Binding-site contacts:
Ligand atom C7 contacts residue ASN497 of chain 1.A at 3.7 Å.
Ligand atom C4 contacts residue TYR498 of chain 1.A at 4.3 Å (hydrophobic).
Ligand atom O5 contacts residue ASN497 of chain 1.A at 2.2 Å (h-bond).
Ligand atom N2 contacts residue ASN497 of chain 1.A at 3.0 Å (h-bond).
Ligand atom C6 contacts residue THR499 of chain 1.A at 4.1 Å.
Ligand atom C5 contacts residue ASN497 of chain 1.A at 3.6 Å.
Ligand atom C1 contacts residue ASN497 of chain 1.A at 1.4 Å.
Ligand atom C5 contacts residue TYR498 of chain 1.A at 3.5 Å (hydrophobic).
Ligand atom C1 contacts residue TYR498 of chain 1.A at 4.5 Å (hydrophobic).
Ligand atom O5 contacts residue TYR498 of chain 1.A at 4.4 Å.
Ligand atom C2 contacts residue ASN497 of chain 1.A at 2.5 Å.
Ligand atom C3 contacts residue ASN497 of chain 1.A at 3.8 Å.
Ligand atom O4 contacts residue TYR498 of chain 1.A at 3.8 Å.
Ligand atom C4 contacts residue ASN497 of chain 1.A at 4.2 Å.
Ligand atom O5 contacts residue THR499 of chain 1.A at 4.1 Å.
Ligand atom C6 contacts residue TYR498 of chain 1.A at 3.9 Å (hydrophobic).
Ligand atom O7 contacts residue ASN497 of chain 1.A at 4.0 Å.

Sequence of chain 1.A:
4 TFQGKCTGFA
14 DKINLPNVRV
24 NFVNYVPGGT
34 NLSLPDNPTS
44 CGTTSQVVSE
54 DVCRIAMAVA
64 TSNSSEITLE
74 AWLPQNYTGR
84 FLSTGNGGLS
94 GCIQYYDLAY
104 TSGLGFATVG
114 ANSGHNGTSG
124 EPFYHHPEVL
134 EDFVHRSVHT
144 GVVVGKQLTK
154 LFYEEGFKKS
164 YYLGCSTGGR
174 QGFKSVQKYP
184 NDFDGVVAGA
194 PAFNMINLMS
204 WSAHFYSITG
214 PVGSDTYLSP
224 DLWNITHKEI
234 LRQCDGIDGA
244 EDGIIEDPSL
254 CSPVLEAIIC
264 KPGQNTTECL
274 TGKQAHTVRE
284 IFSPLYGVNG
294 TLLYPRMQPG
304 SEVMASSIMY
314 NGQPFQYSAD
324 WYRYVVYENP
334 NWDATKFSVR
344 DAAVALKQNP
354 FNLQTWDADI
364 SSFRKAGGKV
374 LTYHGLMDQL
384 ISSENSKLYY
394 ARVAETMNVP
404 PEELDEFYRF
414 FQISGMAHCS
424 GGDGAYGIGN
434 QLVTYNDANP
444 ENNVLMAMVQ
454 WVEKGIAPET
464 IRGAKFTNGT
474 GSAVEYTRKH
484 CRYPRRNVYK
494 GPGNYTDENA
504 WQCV

A protein and the small-molecule ligand that binds it are described below.
Small molecule (SMILES): CC(=O)N[C@@H]1[C@@H](O)[C@H](O)[C@@H](CO)O[C@H]1O